Sequence of chain 1.A:
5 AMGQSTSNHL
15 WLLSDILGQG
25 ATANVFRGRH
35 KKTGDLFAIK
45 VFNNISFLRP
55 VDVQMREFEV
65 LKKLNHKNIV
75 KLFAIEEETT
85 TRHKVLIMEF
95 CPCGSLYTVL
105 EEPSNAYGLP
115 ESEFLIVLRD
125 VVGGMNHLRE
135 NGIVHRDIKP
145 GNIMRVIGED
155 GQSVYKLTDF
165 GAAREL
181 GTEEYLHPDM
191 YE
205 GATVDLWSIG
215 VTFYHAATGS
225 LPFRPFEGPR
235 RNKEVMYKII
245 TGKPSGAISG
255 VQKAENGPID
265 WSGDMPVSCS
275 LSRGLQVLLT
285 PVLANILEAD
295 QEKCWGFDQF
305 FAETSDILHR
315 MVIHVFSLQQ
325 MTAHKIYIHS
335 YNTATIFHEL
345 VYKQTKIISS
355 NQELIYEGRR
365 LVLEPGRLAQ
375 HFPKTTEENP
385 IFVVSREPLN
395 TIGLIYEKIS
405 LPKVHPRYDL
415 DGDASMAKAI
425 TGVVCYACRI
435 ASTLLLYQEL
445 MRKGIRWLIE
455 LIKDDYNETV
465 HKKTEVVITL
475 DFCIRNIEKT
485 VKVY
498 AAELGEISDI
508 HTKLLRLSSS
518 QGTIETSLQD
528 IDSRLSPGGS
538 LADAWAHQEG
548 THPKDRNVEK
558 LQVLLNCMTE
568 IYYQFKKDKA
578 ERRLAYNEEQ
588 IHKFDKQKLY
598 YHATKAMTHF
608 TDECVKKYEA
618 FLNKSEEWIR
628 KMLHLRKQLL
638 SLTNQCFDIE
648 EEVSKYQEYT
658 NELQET

Binding-site contacts:
Ligand atom C21 contacts residue CYS95 of chain 1.A at 3.1 Å (hydrophobic).
Ligand atom C30 contacts residue ALA42 of chain 1.A at 3.4 Å (hydrophobic).
Ligand atom C19 contacts residue PHE94 of chain 1.A at 3.5 Å (hydrophobic).
Ligand atom F17 contacts residue ARG31 of chain 1.A at 3.5 Å.
Ligand atom F16 contacts residue ASP19 of chain 1.A at 3.6 Å.
Ligand atom C35 contacts residue THR162 of chain 1.A at 3.1 Å.
Ligand atom C26 contacts residue MET148 of chain 1.A at 3.6 Å (hydrophobic).
Ligand atom C35 contacts residue MET92 of chain 1.A at 3.3 Å (hydrophobic).
Ligand atom F17 contacts residue LEU21 of chain 1.A at 2.8 Å.
Ligand atom N22 contacts residue CYS95 of chain 1.A at 3.3 Å (h-bond).
Ligand atom N34 contacts residue LYS44 of chain 1.A at 3.4 Å.
Ligand atom C35 contacts residue LYS44 of chain 1.A at 3.6 Å.
Ligand atom C27 contacts residue MET148 of chain 1.A at 3.7 Å (hydrophobic).
Ligand atom F17 contacts residue ILE20 of chain 1.A at 3.7 Å.
Ligand atom F17 contacts residue ASP19 of chain 1.A at 3.4 Å.
Ligand atom C18 contacts residue PHE94 of chain 1.A at 3.6 Å (hydrophobic).
Ligand atom C1 contacts residue CYS95 of chain 1.A at 3.5 Å (hydrophobic).
Ligand atom C19 contacts residue PRO96 of chain 1.A at 3.5 Å (hydrophobic).
Ligand atom C30 contacts residue GLU93 of chain 1.A at 3.6 Å.
Ligand atom N41 contacts residue MET148 of chain 1.A at 3.7 Å.
Ligand atom F15 contacts residue ASP19 of chain 1.A at 3.1 Å.
Ligand atom C33 contacts residue ASP163 of chain 1.A at 3.6 Å.
Ligand atom O12 contacts residue LEU21 of chain 1.A at 3.6 Å.
Ligand atom N34 contacts residue THR162 of chain 1.A at 3.6 Å.
Ligand atom C31 contacts residue THR162 of chain 1.A at 3.5 Å.
Ligand atom C14 contacts residue ASP19 of chain 1.A at 3.8 Å.
Ligand atom C25 contacts residue ALA42 of chain 1.A at 3.6 Å (hydrophobic).
Ligand atom C21 contacts residue GLY98 of chain 1.A at 3.6 Å.
Ligand atom N36 contacts residue MET92 of chain 1.A at 3.1 Å (h-bond).
Ligand atom C6 contacts residue PRO96 of chain 1.A at 3.5 Å (hydrophobic).
Ligand atom O12 contacts residue ARG31 of chain 1.A at 3.0 Å (salt-bridge).
Ligand atom C6 contacts residue GLY98 of chain 1.A at 3.6 Å.
Ligand atom N34 contacts residue ASP163 of chain 1.A at 3.1 Å (salt-bridge).
Ligand atom N7 contacts residue PRO96 of chain 1.A at 3.5 Å (h-bond).
Ligand atom N24 contacts residue CYS95 of chain 1.A at 3.4 Å (h-bond).
Ligand atom F15 contacts residue ILE20 of chain 1.A at 3.5 Å.
Ligand atom C29 contacts residue THR162 of chain 1.A at 3.6 Å.
Ligand atom N36 contacts residue THR162 of chain 1.A at 3.0 Å (h-bond).
Ligand atom C4 contacts residue GLY98 of chain 1.A at 3.5 Å.
Ligand atom C5 contacts residue GLY98 of chain 1.A at 3.5 Å.

A protein and the small-molecule ligand that binds it are described below.
Small molecule (SMILES): CC(C)Oc1cncnc1-c1ccc2c(c1)N[C@@H](Nc1cc([C@@H](C)N3CCN(C(=O)CC(F)(F)F)CC3)ccn1)N2